Sequence of chain 1.E:
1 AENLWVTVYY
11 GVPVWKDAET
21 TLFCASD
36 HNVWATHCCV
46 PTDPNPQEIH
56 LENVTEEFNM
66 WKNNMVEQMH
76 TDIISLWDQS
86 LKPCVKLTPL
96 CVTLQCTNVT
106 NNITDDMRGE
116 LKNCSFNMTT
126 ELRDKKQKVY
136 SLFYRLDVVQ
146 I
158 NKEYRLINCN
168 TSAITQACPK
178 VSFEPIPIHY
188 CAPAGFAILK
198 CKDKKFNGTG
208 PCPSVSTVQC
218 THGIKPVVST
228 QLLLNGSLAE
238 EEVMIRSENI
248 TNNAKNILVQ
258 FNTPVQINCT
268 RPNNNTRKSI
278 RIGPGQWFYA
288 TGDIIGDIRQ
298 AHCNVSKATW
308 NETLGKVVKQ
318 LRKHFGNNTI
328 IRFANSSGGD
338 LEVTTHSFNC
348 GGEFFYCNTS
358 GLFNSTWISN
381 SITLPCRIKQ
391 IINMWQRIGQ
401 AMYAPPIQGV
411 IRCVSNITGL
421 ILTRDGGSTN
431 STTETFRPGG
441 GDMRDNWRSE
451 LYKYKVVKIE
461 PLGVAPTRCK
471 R

A small-molecule ligand and the protein it binds are described below.
Small molecule (SMILES): CC(=O)N[C@@H]1[C@@H](O)[C@H](O)[C@@H](CO)O[C@H]1O

Binding-site contacts:
Ligand atom O7 contacts residue ASN265 of chain 1.E at 4.0 Å.
Ligand atom C2 contacts residue GLN263 of chain 1.E at 4.2 Å.
Ligand atom C8 contacts residue GLN263 of chain 1.E at 3.4 Å.
Ligand atom O5 contacts residue GLN263 of chain 1.E at 4.3 Å.
Ligand atom C8 contacts residue VAL302 of chain 1.E at 3.9 Å (hydrophobic).
Ligand atom C1 contacts residue ARG412 of chain 1.E at 3.6 Å.
Ligand atom C5 contacts residue GLN263 of chain 1.E at 4.3 Å.
Ligand atom C3 contacts residue GLN263 of chain 1.E at 4.2 Å.
Ligand atom C4 contacts residue ASN265 of chain 1.E at 4.2 Å.
Ligand atom C2 contacts residue ASN265 of chain 1.E at 2.4 Å.
Ligand atom N2 contacts residue GLN263 of chain 1.E at 4.2 Å.
Ligand atom C8 contacts residue ASN265 of chain 1.E at 4.4 Å.
Ligand atom C5 contacts residue ASN265 of chain 1.E at 3.7 Å.
Ligand atom C8 contacts residue ASN301 of chain 1.E at 3.4 Å.
Ligand atom N2 contacts residue ASN265 of chain 1.E at 2.8 Å (h-bond).
Ligand atom C7 contacts residue ASN301 of chain 1.E at 4.4 Å.
Ligand atom C6 contacts residue ARG412 of chain 1.E at 4.2 Å.
Ligand atom C7 contacts residue ASN265 of chain 1.E at 3.5 Å.
Ligand atom C3 contacts residue ASN265 of chain 1.E at 3.7 Å.
Ligand atom O5 contacts residue ASN265 of chain 1.E at 2.4 Å (h-bond).
Ligand atom C8 contacts residue SER303 of chain 1.E at 3.5 Å.
Ligand atom O7 contacts residue ASN301 of chain 1.E at 4.4 Å.
Ligand atom C5 contacts residue ARG412 of chain 1.E at 4.2 Å.
Ligand atom O5 contacts residue ARG412 of chain 1.E at 2.9 Å (salt-bridge).
Ligand atom C1 contacts residue ASN265 of chain 1.E at 1.5 Å.
Ligand atom C1 contacts residue GLN263 of chain 1.E at 3.6 Å.